Sequence of chain 1.D:
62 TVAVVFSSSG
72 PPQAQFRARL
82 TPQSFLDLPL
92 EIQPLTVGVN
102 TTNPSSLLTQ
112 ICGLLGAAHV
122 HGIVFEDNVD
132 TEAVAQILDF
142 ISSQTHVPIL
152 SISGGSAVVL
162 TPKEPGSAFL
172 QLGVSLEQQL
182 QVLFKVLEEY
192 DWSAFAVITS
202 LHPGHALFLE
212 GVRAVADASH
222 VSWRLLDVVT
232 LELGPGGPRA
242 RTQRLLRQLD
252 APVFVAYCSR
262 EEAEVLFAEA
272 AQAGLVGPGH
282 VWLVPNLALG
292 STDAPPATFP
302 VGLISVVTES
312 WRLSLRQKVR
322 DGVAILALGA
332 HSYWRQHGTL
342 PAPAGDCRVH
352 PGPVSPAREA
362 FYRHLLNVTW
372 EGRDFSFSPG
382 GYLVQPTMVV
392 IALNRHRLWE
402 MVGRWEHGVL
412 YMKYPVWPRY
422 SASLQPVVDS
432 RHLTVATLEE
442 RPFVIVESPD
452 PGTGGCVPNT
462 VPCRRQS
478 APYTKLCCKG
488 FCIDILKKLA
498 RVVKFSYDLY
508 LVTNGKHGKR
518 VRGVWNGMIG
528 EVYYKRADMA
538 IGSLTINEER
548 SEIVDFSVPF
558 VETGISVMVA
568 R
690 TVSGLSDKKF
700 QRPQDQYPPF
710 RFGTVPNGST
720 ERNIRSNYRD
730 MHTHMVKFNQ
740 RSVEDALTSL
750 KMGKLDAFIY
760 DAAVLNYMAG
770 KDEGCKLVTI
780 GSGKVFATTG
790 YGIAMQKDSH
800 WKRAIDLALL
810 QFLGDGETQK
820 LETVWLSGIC

This small molecule binds to this protein.
Small molecule (SMILES): CC(=O)N[C@@H]1[C@@H](O)[C@H](O)[C@@H](CO)O[C@H]1O

Binding-site contacts:
Ligand atom C5 contacts residue LYS516 of chain 1.D at 4.0 Å.
Ligand atom C2 contacts residue ASN716 of chain 1.D at 2.4 Å.
Ligand atom C3 contacts residue ASN716 of chain 1.D at 3.8 Å.
Ligand atom C6 contacts residue LYS516 of chain 1.D at 4.1 Å.
Ligand atom C7 contacts residue ASN716 of chain 1.D at 3.1 Å.
Ligand atom C1 contacts residue ASN716 of chain 1.D at 1.4 Å.
Ligand atom C4 contacts residue ASN716 of chain 1.D at 4.2 Å.
Ligand atom N2 contacts residue ASN716 of chain 1.D at 2.9 Å (h-bond).
Ligand atom C5 contacts residue ASN716 of chain 1.D at 3.7 Å.
Ligand atom O5 contacts residue LYS516 of chain 1.D at 3.0 Å (salt-bridge).
Ligand atom O7 contacts residue ASN716 of chain 1.D at 2.9 Å (h-bond).
Ligand atom O5 contacts residue ASN716 of chain 1.D at 2.4 Å (h-bond).
Ligand atom C1 contacts residue LYS516 of chain 1.D at 3.5 Å.
Ligand atom C8 contacts residue ASN716 of chain 1.D at 3.8 Å.